This protein binds this small molecule.
Small molecule (SMILES): Nc1ncnc2c1ncn2[C@@H]1O[C@H](CO[P](=O)(O)O[P](=O)(O)NP(=O)(O)O)[C@@H](O)[C@H]1O

Sequence of chain 2.B:
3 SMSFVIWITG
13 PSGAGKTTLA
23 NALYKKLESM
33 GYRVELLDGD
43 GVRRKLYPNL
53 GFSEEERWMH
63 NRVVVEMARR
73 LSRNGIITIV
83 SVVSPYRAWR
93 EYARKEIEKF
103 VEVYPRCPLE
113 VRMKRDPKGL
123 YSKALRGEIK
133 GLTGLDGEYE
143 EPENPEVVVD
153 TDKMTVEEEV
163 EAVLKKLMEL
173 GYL

Binding-site contacts:
Ligand atom N3B contacts residue GLY15 of chain 2.B at 3.0 Å (h-bond).
Ligand atom O2B contacts residue MG1 of chain 2.Q at 2.1 Å.
Ligand atom PG contacts residue ADX1 of chain 2.O at 3.2 Å.
Ligand atom O1B contacts residue ALA16 of chain 2.B at 3.2 Å (h-bond).
Ligand atom O1G contacts residue ADX1 of chain 2.O at 3.0 Å (h-bond).
Ligand atom O2B contacts residue LYS18 of chain 2.B at 3.5 Å (salt-bridge).
Ligand atom C2' contacts residue THR20 of chain 2.B at 3.5 Å.
Ligand atom O2G contacts residue LYS120 of chain 2.B at 3.0 Å (salt-bridge).
Ligand atom O2A contacts residue THR20 of chain 2.B at 2.7 Å (h-bond).
Ligand atom O3G contacts residue LYS120 of chain 2.B at 3.3 Å (salt-bridge).
Ligand atom N6 contacts residue THR153 of chain 2.B at 3.4 Å (h-bond).
Ligand atom O1G contacts residue LYS18 of chain 2.B at 2.6 Å (salt-bridge).
Ligand atom O1G contacts residue SER14 of chain 2.B at 3.5 Å.
Ligand atom O2A contacts residue GLY17 of chain 2.B at 3.3 Å.
Ligand atom O3G contacts residue MG1 of chain 2.Q at 2.0 Å.
Ligand atom C5' contacts residue ARG117 of chain 2.B at 3.5 Å.
Ligand atom PG contacts residue MG1 of chain 2.Q at 3.2 Å.
Ligand atom O3A contacts residue GLY17 of chain 2.B at 3.0 Å (h-bond).
Ligand atom N1 contacts residue THR153 of chain 2.B at 3.4 Å (h-bond).
Ligand atom PB contacts residue MG1 of chain 2.Q at 3.3 Å.
Ligand atom PB contacts residue LYS18 of chain 2.B at 3.5 Å.
Ligand atom O2B contacts residue THR19 of chain 2.B at 2.9 Å (h-bond).
Ligand atom O1A contacts residue BO31 of chain 2.R at 2.5 Å (h-bond).
Ligand atom O2G contacts residue ADX1 of chain 2.O at 2.5 Å (h-bond).
Ligand atom O2G contacts residue SER14 of chain 2.B at 3.1 Å (h-bond).
Ligand atom O3G contacts residue ADX1 of chain 2.O at 3.1 Å (h-bond).
Ligand atom O1B contacts residue LYS18 of chain 2.B at 2.6 Å (salt-bridge).
Ligand atom O2A contacts residue THR19 of chain 2.B at 3.2 Å (h-bond).
Ligand atom C6 contacts residue THR153 of chain 2.B at 3.5 Å.
Ligand atom O1B contacts residue GLY17 of chain 2.B at 3.1 Å (h-bond).
Ligand atom C4' contacts residue ARG117 of chain 2.B at 3.5 Å.
Ligand atom PA contacts residue BO31 of chain 2.R at 3.3 Å.
Ligand atom C2 contacts residue ARG117 of chain 2.B at 3.3 Å.
Ligand atom O5' contacts residue THR20 of chain 2.B at 3.5 Å (h-bond).
Ligand atom N3B contacts residue MG1 of chain 2.Q at 3.5 Å.
Ligand atom O3A contacts residue LYS18 of chain 2.B at 3.5 Å (salt-bridge).
Ligand atom N3 contacts residue ARG117 of chain 2.B at 3.4 Å.
Ligand atom O2A contacts residue BO31 of chain 2.R at 3.2 Å (h-bond).
Ligand atom N6 contacts residue MET156 of chain 2.B at 2.9 Å (h-bond).
Ligand atom N6 contacts residue GLU161 of chain 2.B at 2.6 Å (salt-bridge).